Binding-site contacts:
Ligand atom C2' contacts residue LEU328 of chain 53.A at 3.7 Å (hydrophobic).
Ligand atom OP2 contacts residue GLU102 of chain 53.A at 3.5 Å (salt-bridge).
Ligand atom C2 contacts residue LEU328 of chain 53.A at 3.0 Å (hydrophobic).
Ligand atom OP1 contacts residue GLN252 of chain 53.A at 3.7 Å.
Ligand atom OP2 contacts residue GLN252 of chain 53.A at 4.1 Å.
Ligand atom C3' contacts residue PHE333 of chain 53.A at 3.8 Å (hydrophobic).
Ligand atom O4 contacts residue ALA259 of chain 53.A at 3.2 Å.
Ligand atom C7 contacts residue TYR336 of chain 53.A at 3.6 Å (hydrophobic).
Ligand atom O5' contacts residue PHE333 of chain 53.A at 3.8 Å.
Ligand atom O5' contacts residue LEU328 of chain 53.A at 3.6 Å.
Ligand atom O4 contacts residue GLY98 of chain 53.A at 2.8 Å (h-bond).
Ligand atom C4 contacts residue GLY98 of chain 53.A at 3.2 Å.
Ligand atom P contacts residue PHE333 of chain 53.A at 3.8 Å.
Ligand atom O2 contacts residue PRO334 of chain 53.A at 3.8 Å.
Ligand atom O5' contacts residue GLN252 of chain 53.A at 3.1 Å (h-bond).
Ligand atom C2 contacts residue PRO334 of chain 53.A at 3.7 Å (hydrophobic).
Ligand atom N3 contacts residue LEU328 of chain 53.A at 3.9 Å.
Ligand atom N1 contacts residue PHE333 of chain 53.A at 3.8 Å.
Ligand atom O4' contacts residue GLN252 of chain 53.A at 3.9 Å.
Ligand atom C1' contacts residue LEU328 of chain 53.A at 3.9 Å (hydrophobic).
Ligand atom C4' contacts residue LEU328 of chain 53.A at 4.1 Å (hydrophobic).
Ligand atom C5' contacts residue GLN252 of chain 53.A at 3.4 Å.
Ligand atom O4 contacts residue PRO334 of chain 53.A at 3.7 Å.
Ligand atom C1' contacts residue PHE333 of chain 53.A at 3.1 Å (hydrophobic).
Ligand atom C2' contacts residue PHE333 of chain 53.A at 2.9 Å (hydrophobic).
Ligand atom O4' contacts residue PRO334 of chain 53.A at 4.0 Å.
Ligand atom C6 contacts residue GLY98 of chain 53.A at 4.1 Å.
Ligand atom C4 contacts residue PRO334 of chain 53.A at 3.6 Å (hydrophobic).
Ligand atom C5' contacts residue PHE333 of chain 53.A at 3.2 Å (hydrophobic).
Ligand atom N1 contacts residue LEU328 of chain 53.A at 3.8 Å.
Ligand atom N3 contacts residue PRO334 of chain 53.A at 3.5 Å.
Ligand atom O3' contacts residue PHE333 of chain 53.A at 3.5 Å.
Ligand atom C6 contacts residue PHE333 of chain 53.A at 3.7 Å (hydrophobic).
Ligand atom O4' contacts residue LEU328 of chain 53.A at 3.0 Å.
Ligand atom OP1 contacts residue ARG391 of chain 53.A at 3.8 Å.
Ligand atom C5 contacts residue GLY98 of chain 53.A at 2.9 Å.
Ligand atom O2 contacts residue LEU328 of chain 53.A at 2.2 Å.
Ligand atom C4' contacts residue GLN252 of chain 53.A at 3.5 Å.
Ligand atom OP2 contacts residue PHE333 of chain 53.A at 3.3 Å.
Ligand atom OP2 contacts residue ARG391 of chain 53.A at 3.9 Å.

The small molecule below binds the protein below.
Small molecule (SMILES): Cc1cn([C@H]2C[C@H](O[P](=O)(O)OC[C@H]3O[C@@H](n4cc(C)c(=O)[nH]c4=O)C[C@@H]3O)[C@@H](CO[P](=O)(O)O[C@H]3C[C@H](n4ccc(=O)[nH]c4=O)O[C@@H]3COP(=O)=O)O2)c(=O)[nH]c1=O

Sequence of chain 53.A:
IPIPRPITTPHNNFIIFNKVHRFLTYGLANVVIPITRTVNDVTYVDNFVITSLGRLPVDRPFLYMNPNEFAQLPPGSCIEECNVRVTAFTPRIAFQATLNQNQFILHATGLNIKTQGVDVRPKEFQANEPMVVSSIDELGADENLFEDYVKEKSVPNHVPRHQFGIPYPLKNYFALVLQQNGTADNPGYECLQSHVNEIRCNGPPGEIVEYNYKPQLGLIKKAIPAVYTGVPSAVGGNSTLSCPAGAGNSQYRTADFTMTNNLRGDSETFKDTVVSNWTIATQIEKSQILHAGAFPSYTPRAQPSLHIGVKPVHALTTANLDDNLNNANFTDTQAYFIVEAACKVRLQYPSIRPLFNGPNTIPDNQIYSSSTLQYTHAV